Sequence of chain 1.C:
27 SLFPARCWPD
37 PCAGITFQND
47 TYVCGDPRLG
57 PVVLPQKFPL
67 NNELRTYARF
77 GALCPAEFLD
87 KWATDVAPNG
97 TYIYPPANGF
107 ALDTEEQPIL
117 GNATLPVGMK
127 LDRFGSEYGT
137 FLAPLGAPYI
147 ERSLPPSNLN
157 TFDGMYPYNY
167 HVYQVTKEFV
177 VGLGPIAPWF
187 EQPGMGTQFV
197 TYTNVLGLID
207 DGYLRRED

This protein binds this small molecule.
Small molecule (SMILES): CC(=O)N[C@@H]1[C@@H](O)[C@H](O)[C@@H](CO)O[C@H]1O

Binding-site contacts:
Ligand atom C1 contacts residue THR47 of chain 1.C at 4.4 Å.
Ligand atom O6 contacts residue TYR48 of chain 1.C at 3.9 Å.
Ligand atom C5 contacts residue ASN45 of chain 1.C at 3.6 Å.
Ligand atom N2 contacts residue ASN45 of chain 1.C at 3.0 Å (h-bond).
Ligand atom O5 contacts residue ASN45 of chain 1.C at 2.3 Å (h-bond).
Ligand atom C5 contacts residue THR47 of chain 1.C at 4.3 Å.
Ligand atom C3 contacts residue ASN45 of chain 1.C at 3.8 Å.
Ligand atom C7 contacts residue ASN45 of chain 1.C at 3.8 Å.
Ligand atom C2 contacts residue ASN45 of chain 1.C at 2.4 Å.
Ligand atom C1 contacts residue ASN45 of chain 1.C at 1.4 Å.
Ligand atom O7 contacts residue ASN45 of chain 1.C at 4.2 Å.
Ligand atom C4 contacts residue ASN45 of chain 1.C at 4.2 Å.
Ligand atom O6 contacts residue THR47 of chain 1.C at 3.7 Å.
Ligand atom O5 contacts residue THR47 of chain 1.C at 4.2 Å.